A small-molecule ligand and the protein it binds are described below.
Small molecule (SMILES): CC(C)(CO)n1c(=O)[nH]c2c3cccnc3n(-c3ccccc3)c(=O)c21

Binding-site contacts:
Ligand atom C14 contacts residue LEU208 of chain 1.A at 4.1 Å (hydrophobic).
Ligand atom O21 contacts residue SER250 of chain 1.A at 3.9 Å.
Ligand atom O18 contacts residue GLN299 of chain 1.A at 2.7 Å (h-bond).
Ligand atom C11 contacts residue HIS98 of chain 1.A at 3.5 Å.
Ligand atom C22 contacts residue SER250 of chain 1.A at 3.5 Å.
Ligand atom C2 contacts residue PHE302 of chain 1.A at 3.9 Å (hydrophobic).
Ligand atom C4 contacts residue PHE302 of chain 1.A at 3.8 Å (hydrophobic).
Ligand atom O21 contacts residue ILE265 of chain 1.A at 3.9 Å.
Ligand atom C8 contacts residue PHE302 of chain 1.A at 3.7 Å (hydrophobic).
Ligand atom C20 contacts residue VAL251 of chain 1.A at 3.7 Å (hydrophobic).
Ligand atom C23 contacts residue TYR97 of chain 1.A at 3.5 Å (hydrophobic).
Ligand atom C23 contacts residue ILE265 of chain 1.A at 3.7 Å (hydrophobic).
Ligand atom O contacts residue ILE265 of chain 1.A at 3.6 Å.
Ligand atom C16 contacts residue GLN299 of chain 1.A at 3.7 Å.
Ligand atom C6 contacts residue ILE265 of chain 1.A at 3.5 Å (hydrophobic).
Ligand atom C2 contacts residue PHE269 of chain 1.A at 3.9 Å (hydrophobic).
Ligand atom N contacts residue LEU208 of chain 1.A at 3.8 Å.
Ligand atom C contacts residue MET286 of chain 1.A at 3.5 Å (hydrophobic).
Ligand atom C7 contacts residue PHE302 of chain 1.A at 3.8 Å (hydrophobic).
Ligand atom C4 contacts residue PHE269 of chain 1.A at 3.7 Å (hydrophobic).
Ligand atom C22 contacts residue LEU248 of chain 1.A at 3.9 Å (hydrophobic).
Ligand atom C7 contacts residue ILE265 of chain 1.A at 3.8 Å (hydrophobic).
Ligand atom C3 contacts residue PHE302 of chain 1.A at 3.5 Å (hydrophobic).
Ligand atom C20 contacts residue SER250 of chain 1.A at 3.2 Å.
Ligand atom O21 contacts residue ALA262 of chain 1.A at 3.8 Å.
Ligand atom N15 contacts residue PHE302 of chain 1.A at 4.1 Å.
Ligand atom C14 contacts residue LEU248 of chain 1.A at 3.6 Å (hydrophobic).
Ligand atom C23 contacts residue SER250 of chain 1.A at 3.6 Å.
Ligand atom O contacts residue LEU248 of chain 1.A at 4.0 Å.
Ligand atom N5 contacts residue ILE265 of chain 1.A at 4.0 Å.
Ligand atom C3 contacts residue PHE269 of chain 1.A at 3.6 Å (hydrophobic).
Ligand atom N17 contacts residue PHE302 of chain 1.A at 4.1 Å.
Ligand atom C22 contacts residue VAL251 of chain 1.A at 3.8 Å (hydrophobic).
Ligand atom N17 contacts residue GLN299 of chain 1.A at 4.0 Å.
Ligand atom C4 contacts residue MET286 of chain 1.A at 3.6 Å (hydrophobic).
Ligand atom C10 contacts residue HIS98 of chain 1.A at 4.1 Å.
Ligand atom C19 contacts residue SER250 of chain 1.A at 3.7 Å.
Ligand atom C contacts residue PHE269 of chain 1.A at 4.0 Å (hydrophobic).
Ligand atom C12 contacts residue ASP247 of chain 1.A at 3.9 Å.
Ligand atom C13 contacts residue ASP247 of chain 1.A at 3.6 Å.

Sequence of chain 1.A:
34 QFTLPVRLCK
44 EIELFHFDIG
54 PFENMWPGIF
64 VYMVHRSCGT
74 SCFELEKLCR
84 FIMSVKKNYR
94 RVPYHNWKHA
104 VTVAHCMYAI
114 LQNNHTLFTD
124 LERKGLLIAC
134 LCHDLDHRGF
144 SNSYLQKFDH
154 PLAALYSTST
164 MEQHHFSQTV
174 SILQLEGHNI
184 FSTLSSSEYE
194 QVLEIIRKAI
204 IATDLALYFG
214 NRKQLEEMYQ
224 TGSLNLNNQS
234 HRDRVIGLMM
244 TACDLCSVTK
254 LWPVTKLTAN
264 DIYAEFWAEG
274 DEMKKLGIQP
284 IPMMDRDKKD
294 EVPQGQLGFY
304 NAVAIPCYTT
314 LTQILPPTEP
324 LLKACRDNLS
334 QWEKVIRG